A protein and the small-molecule ligand that binds it are described below.
Small molecule (SMILES): CC[C@H](C)[C@H](N)C(=O)N[C@@H](CO)C(=O)N[C@@H](CCC(=O)O)C(=O)N[C@H](C=O)C(C)C

Binding-site contacts:
Ligand atom CB contacts residue GLN3 of chain 19.E at 4.0 Å.
Ligand atom CD contacts residue VAL4 of chain 19.E at 3.6 Å (hydrophobic).
Ligand atom N contacts residue VAL4 of chain 19.E at 3.1 Å (h-bond).
Ligand atom CG1 contacts residue ALA2 of chain 19.E at 4.5 Å (hydrophobic).
Ligand atom C contacts residue VAL4 of chain 19.E at 4.0 Å (hydrophobic).
Ligand atom N contacts residue GLN3 of chain 19.E at 4.5 Å.
Ligand atom CB contacts residue ALA2 of chain 19.E at 3.3 Å (hydrophobic).
Ligand atom CA contacts residue GLN3 of chain 19.E at 4.5 Å.
Ligand atom C contacts residue VAL4 of chain 19.E at 3.5 Å (hydrophobic).
Ligand atom OE2 contacts residue VAL4 of chain 19.E at 3.7 Å.
Ligand atom CA contacts residue VAL4 of chain 19.E at 4.1 Å (hydrophobic).
Ligand atom CA contacts residue VAL4 of chain 19.E at 3.3 Å (hydrophobic).
Ligand atom O contacts residue VAL4 of chain 19.E at 4.4 Å.
Ligand atom CG1 contacts residue GLN3 of chain 19.E at 3.3 Å.
Ligand atom CB contacts residue VAL4 of chain 19.E at 4.0 Å (hydrophobic).
Ligand atom O contacts residue GLN3 of chain 19.E at 2.9 Å (h-bond).
Ligand atom C contacts residue GLN3 of chain 19.E at 3.9 Å.
Ligand atom O contacts residue ALA2 of chain 19.E at 4.0 Å.
Ligand atom OE1 contacts residue ASN25 of chain 19.E at 4.2 Å.
Ligand atom CA contacts residue ALA2 of chain 19.E at 3.3 Å (hydrophobic).
Ligand atom N contacts residue VAL4 of chain 19.E at 4.3 Å.
Ligand atom O contacts residue VAL4 of chain 19.E at 3.2 Å (h-bond).
Ligand atom CG2 contacts residue VAL4 of chain 19.E at 3.4 Å (hydrophobic).
Ligand atom CG2 contacts residue SER5 of chain 19.E at 3.4 Å.
Ligand atom CA contacts residue ALA2 of chain 19.E at 3.9 Å (hydrophobic).
Ligand atom CB contacts residue VAL4 of chain 19.E at 4.4 Å (hydrophobic).
Ligand atom CG contacts residue VAL4 of chain 19.E at 4.4 Å (hydrophobic).
Ligand atom CB contacts residue GLN3 of chain 19.E at 3.7 Å.
Ligand atom CB contacts residue ALA2 of chain 19.E at 4.4 Å (hydrophobic).
Ligand atom OE1 contacts residue VAL4 of chain 19.E at 3.6 Å.
Ligand atom OG contacts residue GLN3 of chain 19.E at 3.3 Å (h-bond).
Ligand atom N contacts residue ALA2 of chain 19.E at 2.8 Å (h-bond).
Ligand atom CG2 contacts residue GLN3 of chain 19.E at 3.5 Å.
Ligand atom CG2 contacts residue ALA2 of chain 19.E at 4.0 Å (hydrophobic).
Ligand atom C contacts residue ALA2 of chain 19.E at 4.0 Å (hydrophobic).
Ligand atom C contacts residue ALA2 of chain 19.E at 3.5 Å (hydrophobic).

Sequence of chain 19.E:
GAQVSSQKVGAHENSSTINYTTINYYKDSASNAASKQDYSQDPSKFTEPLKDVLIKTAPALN